Binding-site contacts:
Ligand atom F26 contacts residue ZN1 of chain 1.C at 3.3 Å.
Ligand atom S7 contacts residue HIS96 of chain 1.A at 3.6 Å.
Ligand atom C16 contacts residue ASN69 of chain 1.A at 3.1 Å.
Ligand atom S7 contacts residue ZN1 of chain 1.C at 2.9 Å.
Ligand atom O8 contacts residue THR201 of chain 1.A at 3.2 Å (h-bond).
Ligand atom O8 contacts residue LEU200 of chain 1.A at 3.3 Å.
Ligand atom C4 contacts residue HIS96 of chain 1.A at 3.3 Å.
Ligand atom O9 contacts residue HIS96 of chain 1.A at 3.0 Å.
Ligand atom O9 contacts residue ZN1 of chain 1.C at 2.6 Å.
Ligand atom C14 contacts residue ASN69 of chain 1.A at 3.6 Å.
Ligand atom N10 contacts residue HIS98 of chain 1.A at 3.3 Å (h-bond).
Ligand atom O22 contacts residue PHE133 of chain 1.A at 3.3 Å.
Ligand atom F13 contacts residue VAL123 of chain 1.A at 3.6 Å.
Ligand atom O23 contacts residue GLN94 of chain 1.A at 3.3 Å (h-bond).
Ligand atom N10 contacts residue HIS96 of chain 1.A at 3.5 Å (h-bond).
Ligand atom C6 contacts residue VAL202 of chain 1.A at 3.7 Å (hydrophobic).
Ligand atom N10 contacts residue ZN1 of chain 1.C at 2.0 Å.
Ligand atom C16 contacts residue SER64 of chain 1.A at 3.7 Å.
Ligand atom F26 contacts residue VAL202 of chain 1.A at 3.4 Å.
Ligand atom O9 contacts residue HIS121 of chain 1.A at 3.1 Å (h-bond).
Ligand atom F12 contacts residue LEU200 of chain 1.A at 3.1 Å.
Ligand atom C3 contacts residue VAL123 of chain 1.A at 3.7 Å (hydrophobic).
Ligand atom C20 contacts residue HIS66 of chain 1.A at 3.4 Å.
Ligand atom C19 contacts residue TRP7 of chain 1.A at 3.8 Å (hydrophobic).
Ligand atom C5 contacts residue HIS96 of chain 1.A at 3.2 Å.
Ligand atom N25 contacts residue VAL202 of chain 1.A at 3.6 Å.
Ligand atom C32 contacts residue PRO204 of chain 1.A at 3.4 Å (hydrophobic).
Ligand atom F26 contacts residue HIS96 of chain 1.A at 3.1 Å.
Ligand atom C5 contacts residue VAL202 of chain 1.A at 3.5 Å (hydrophobic).
Ligand atom C18 contacts residue HIS66 of chain 1.A at 3.6 Å.
Ligand atom N10 contacts residue HIS121 of chain 1.A at 3.3 Å (h-bond).
Ligand atom C30 contacts residue PRO204 of chain 1.A at 3.8 Å (hydrophobic).
Ligand atom F13 contacts residue PHE133 of chain 1.A at 3.1 Å.
Ligand atom F12 contacts residue VAL123 of chain 1.A at 3.4 Å.
Ligand atom N10 contacts residue THR201 of chain 1.A at 2.6 Å (h-bond).
Ligand atom C28 contacts residue ALA137 of chain 1.A at 3.6 Å (hydrophobic).
Ligand atom C17 contacts residue SER64 of chain 1.A at 3.6 Å.
Ligand atom C31 contacts residue PRO204 of chain 1.A at 3.8 Å (hydrophobic).
Ligand atom C3 contacts residue LEU200 of chain 1.A at 3.5 Å (hydrophobic).
Ligand atom C19 contacts residue HIS66 of chain 1.A at 2.9 Å.

A protein and the small-molecule ligand that binds it are described below.
Small molecule (SMILES): NS(=O)(=O)c1c(F)c(F)c(S(=O)(=O)CCc2ccccc2)c(NCc2ccccc2)c1F

Sequence of chain 1.A:
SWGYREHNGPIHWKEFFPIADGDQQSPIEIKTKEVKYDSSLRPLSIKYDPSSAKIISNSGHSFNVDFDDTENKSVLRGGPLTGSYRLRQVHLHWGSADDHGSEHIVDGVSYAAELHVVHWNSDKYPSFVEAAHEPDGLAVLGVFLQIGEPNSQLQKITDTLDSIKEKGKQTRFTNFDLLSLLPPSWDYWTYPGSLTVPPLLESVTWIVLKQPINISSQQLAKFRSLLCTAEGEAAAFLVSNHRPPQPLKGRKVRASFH